This small molecule binds to this protein.
Small molecule (SMILES): Cc1cc(CCCOc2c(C)cc(-n3nnc(C)n3)cc2C)on1

Sequence of chain 2.A:
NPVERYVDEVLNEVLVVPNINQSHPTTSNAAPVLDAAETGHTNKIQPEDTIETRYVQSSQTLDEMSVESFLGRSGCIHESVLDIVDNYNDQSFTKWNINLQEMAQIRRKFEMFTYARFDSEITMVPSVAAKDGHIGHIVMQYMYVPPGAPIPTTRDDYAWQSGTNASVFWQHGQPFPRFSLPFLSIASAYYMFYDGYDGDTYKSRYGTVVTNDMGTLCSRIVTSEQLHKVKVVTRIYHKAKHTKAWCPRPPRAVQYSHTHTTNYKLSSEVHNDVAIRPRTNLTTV

Binding-site contacts:
Ligand atom N3A contacts residue PHE179 of chain 2.A at 3.6 Å.
Ligand atom CM6 contacts residue LEU181 of chain 2.A at 3.8 Å (hydrophobic).
Ligand atom C5 contacts residue MET214 of chain 2.A at 3.7 Å (hydrophobic).
Ligand atom N2A contacts residue TYR144 of chain 2.A at 4.0 Å.
Ligand atom C5 contacts residue LEU100 of chain 2.A at 4.0 Å (hydrophobic).
Ligand atom O1B contacts residue ILE98 of chain 2.A at 3.1 Å.
Ligand atom N1A contacts residue PHE179 of chain 2.A at 3.2 Å.
Ligand atom CM6 contacts residue LEU184 of chain 2.A at 3.6 Å (hydrophobic).
Ligand atom C4 contacts residue MET214 of chain 2.A at 4.0 Å (hydrophobic).
Ligand atom C6B contacts residue ILE98 of chain 2.A at 3.8 Å (hydrophobic).
Ligand atom N2A contacts residue PHE179 of chain 2.A at 3.3 Å.
Ligand atom C4A contacts residue TYR144 of chain 2.A at 3.5 Å (hydrophobic).
Ligand atom C6B contacts residue LEU181 of chain 2.A at 3.5 Å (hydrophobic).
Ligand atom C5B contacts residue LEU181 of chain 2.A at 3.6 Å (hydrophobic).
Ligand atom CM4 contacts residue TYR142 of chain 2.A at 3.9 Å (hydrophobic).
Ligand atom C4A contacts residue PHE179 of chain 2.A at 3.5 Å (hydrophobic).
Ligand atom N1A contacts residue MET124 of chain 2.A at 3.9 Å.
Ligand atom CM4 contacts residue VAL168 of chain 2.A at 3.9 Å (hydrophobic).
Ligand atom CM4 contacts residue ALA166 of chain 2.A at 3.2 Å (hydrophobic).
Ligand atom C1B contacts residue ILE98 of chain 2.A at 3.6 Å (hydrophobic).
Ligand atom CM2 contacts residue ILE122 of chain 2.A at 3.9 Å (hydrophobic).
Ligand atom CM3 contacts residue TYR190 of chain 2.A at 3.8 Å (hydrophobic).
Ligand atom N2 contacts residue LEU100 of chain 2.A at 3.8 Å.
Ligand atom N2 contacts residue MET214 of chain 2.A at 3.7 Å.
Ligand atom C1B contacts residue LEU181 of chain 2.A at 3.9 Å (hydrophobic).
Ligand atom O1 contacts residue LEU100 of chain 2.A at 3.8 Å.
Ligand atom N5A contacts residue LEU217 of chain 2.A at 3.7 Å.
Ligand atom CM2 contacts residue ILE77 of chain 2.A at 3.9 Å (hydrophobic).
Ligand atom C5B contacts residue TYR144 of chain 2.A at 3.7 Å (hydrophobic).
Ligand atom N3A contacts residue TYR144 of chain 2.A at 3.2 Å.
Ligand atom N1A contacts residue LEU217 of chain 2.A at 3.4 Å.
Ligand atom C1C contacts residue MET214 of chain 2.A at 3.4 Å (hydrophobic).
Ligand atom C4 contacts residue TYR190 of chain 2.A at 3.8 Å (hydrophobic).
Ligand atom C3C contacts residue LEU181 of chain 2.A at 4.0 Å (hydrophobic).
Ligand atom CM4 contacts residue TYR144 of chain 2.A at 3.8 Å (hydrophobic).
Ligand atom C4 contacts residue LEU100 of chain 2.A at 3.8 Å (hydrophobic).
Ligand atom O1 contacts residue MET214 of chain 2.A at 3.2 Å.
Ligand atom C3 contacts residue LEU100 of chain 2.A at 3.7 Å (hydrophobic).
Ligand atom CM6 contacts residue TYR144 of chain 2.A at 3.7 Å (hydrophobic).
Ligand atom N5A contacts residue PHE179 of chain 2.A at 3.2 Å.